The protein below binds the small molecule below.
Small molecule (SMILES): O=C(Nc1ccc(N(Cc2ccsc2)C(=O)Cn2nnc3ccccc32)cc1)c1cccs1

Sequence of chain 1.A:
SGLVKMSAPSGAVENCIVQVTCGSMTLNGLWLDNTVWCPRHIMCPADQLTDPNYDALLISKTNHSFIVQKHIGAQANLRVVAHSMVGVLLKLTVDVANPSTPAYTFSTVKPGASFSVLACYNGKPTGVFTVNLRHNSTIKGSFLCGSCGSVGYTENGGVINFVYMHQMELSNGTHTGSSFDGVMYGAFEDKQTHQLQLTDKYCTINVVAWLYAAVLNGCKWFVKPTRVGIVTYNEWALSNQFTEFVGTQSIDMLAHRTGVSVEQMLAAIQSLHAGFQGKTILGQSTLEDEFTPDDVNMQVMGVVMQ

Sequence of chain 1.B:
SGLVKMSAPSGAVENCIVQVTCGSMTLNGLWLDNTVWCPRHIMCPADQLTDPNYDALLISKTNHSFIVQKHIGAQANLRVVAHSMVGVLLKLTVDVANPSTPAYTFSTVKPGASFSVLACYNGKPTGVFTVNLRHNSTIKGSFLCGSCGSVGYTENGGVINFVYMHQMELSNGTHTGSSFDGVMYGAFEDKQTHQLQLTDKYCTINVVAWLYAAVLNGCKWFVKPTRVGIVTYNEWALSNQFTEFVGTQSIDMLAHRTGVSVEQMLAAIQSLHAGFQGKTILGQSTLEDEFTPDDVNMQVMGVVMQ

Binding-site contacts:
Ligand atom N14 contacts residue LEU49 of chain 1.B at 3.8 Å.
Ligand atom C17 contacts residue ALA46 of chain 1.B at 3.8 Å (hydrophobic).
Ligand atom C30 contacts residue LEU144 of chain 1.B at 3.6 Å (hydrophobic).
Ligand atom C23 contacts residue HIS41 of chain 1.B at 3.6 Å.
Ligand atom O01 contacts residue GLU169 of chain 1.B at 2.9 Å (salt-bridge).
Ligand atom C08 contacts residue HIS41 of chain 1.B at 3.6 Å.
Ligand atom C13 contacts residue LEU49 of chain 1.B at 3.8 Å (hydrophobic).
Ligand atom C06 contacts residue GLN192 of chain 1.B at 3.7 Å.
Ligand atom N32 contacts residue HIS166 of chain 1.B at 2.9 Å (h-bond).
Ligand atom N33 contacts residue CYS148 of chain 1.B at 3.3 Å (h-bond).
Ligand atom C22 contacts residue HIS41 of chain 1.B at 3.5 Å.
Ligand atom S07 contacts residue ASP190 of chain 1.B at 3.6 Å.
Ligand atom N25 contacts residue GLU169 of chain 1.B at 3.9 Å.
Ligand atom C29 contacts residue GLU169 of chain 1.B at 3.5 Å.
Ligand atom C12 contacts residue LEU49 of chain 1.B at 3.6 Å (hydrophobic).
Ligand atom C24 contacts residue CYS148 of chain 1.B at 3.6 Å (hydrophobic).
Ligand atom N33 contacts residue MET168 of chain 1.B at 3.4 Å.
Ligand atom C31 contacts residue GLU169 of chain 1.B at 3.5 Å.
Ligand atom C15 contacts residue MET25 of chain 1.B at 3.8 Å (hydrophobic).
Ligand atom C30 contacts residue PHE143 of chain 1.B at 3.2 Å (hydrophobic).
Ligand atom N33 contacts residue GLU169 of chain 1.B at 3.5 Å (salt-bridge).
Ligand atom C29 contacts residue PHE143 of chain 1.B at 3.6 Å (hydrophobic).
Ligand atom N32 contacts residue MET168 of chain 1.B at 3.8 Å.
Ligand atom C08 contacts residue LYS191 of chain 1.B at 3.6 Å.
Ligand atom C19 contacts residue SER24 of chain 1.B at 3.8 Å.
Ligand atom C06 contacts residue LEU49 of chain 1.B at 3.8 Å (hydrophobic).
Ligand atom N32 contacts residue GLU169 of chain 1.B at 3.5 Å (salt-bridge).
Ligand atom S07 contacts residue LYS191 of chain 1.B at 3.7 Å.
Ligand atom C28 contacts residue CYS145 of chain 1.B at 3.8 Å (hydrophobic).
Ligand atom N25 contacts residue CYS148 of chain 1.B at 3.7 Å.
Ligand atom C29 contacts residue LEU144 of chain 1.B at 3.8 Å (hydrophobic).
Ligand atom C08 contacts residue ASP190 of chain 1.B at 3.3 Å.
Ligand atom C29 contacts residue CYS145 of chain 1.B at 3.6 Å (hydrophobic).
Ligand atom C17 contacts residue CYS44 of chain 1.B at 3.6 Å (hydrophobic).
Ligand atom N33 contacts residue HIS166 of chain 1.B at 3.4 Å (h-bond).
Ligand atom O01 contacts residue MET168 of chain 1.B at 3.1 Å.
Ligand atom C30 contacts residue GLU169 of chain 1.B at 3.3 Å.
Ligand atom C18 contacts residue ALA46 of chain 1.B at 3.8 Å (hydrophobic).
Ligand atom N14 contacts residue MET25 of chain 1.B at 3.8 Å.
Ligand atom C16 contacts residue MET25 of chain 1.B at 3.8 Å (hydrophobic).